The protein below binds the small molecule below.
Small molecule (SMILES): CC(=O)N[C@@H]1[C@@H](O)[C@H](O)[C@@H](CO)O[C@H]1O

Sequence of chain 1.A:
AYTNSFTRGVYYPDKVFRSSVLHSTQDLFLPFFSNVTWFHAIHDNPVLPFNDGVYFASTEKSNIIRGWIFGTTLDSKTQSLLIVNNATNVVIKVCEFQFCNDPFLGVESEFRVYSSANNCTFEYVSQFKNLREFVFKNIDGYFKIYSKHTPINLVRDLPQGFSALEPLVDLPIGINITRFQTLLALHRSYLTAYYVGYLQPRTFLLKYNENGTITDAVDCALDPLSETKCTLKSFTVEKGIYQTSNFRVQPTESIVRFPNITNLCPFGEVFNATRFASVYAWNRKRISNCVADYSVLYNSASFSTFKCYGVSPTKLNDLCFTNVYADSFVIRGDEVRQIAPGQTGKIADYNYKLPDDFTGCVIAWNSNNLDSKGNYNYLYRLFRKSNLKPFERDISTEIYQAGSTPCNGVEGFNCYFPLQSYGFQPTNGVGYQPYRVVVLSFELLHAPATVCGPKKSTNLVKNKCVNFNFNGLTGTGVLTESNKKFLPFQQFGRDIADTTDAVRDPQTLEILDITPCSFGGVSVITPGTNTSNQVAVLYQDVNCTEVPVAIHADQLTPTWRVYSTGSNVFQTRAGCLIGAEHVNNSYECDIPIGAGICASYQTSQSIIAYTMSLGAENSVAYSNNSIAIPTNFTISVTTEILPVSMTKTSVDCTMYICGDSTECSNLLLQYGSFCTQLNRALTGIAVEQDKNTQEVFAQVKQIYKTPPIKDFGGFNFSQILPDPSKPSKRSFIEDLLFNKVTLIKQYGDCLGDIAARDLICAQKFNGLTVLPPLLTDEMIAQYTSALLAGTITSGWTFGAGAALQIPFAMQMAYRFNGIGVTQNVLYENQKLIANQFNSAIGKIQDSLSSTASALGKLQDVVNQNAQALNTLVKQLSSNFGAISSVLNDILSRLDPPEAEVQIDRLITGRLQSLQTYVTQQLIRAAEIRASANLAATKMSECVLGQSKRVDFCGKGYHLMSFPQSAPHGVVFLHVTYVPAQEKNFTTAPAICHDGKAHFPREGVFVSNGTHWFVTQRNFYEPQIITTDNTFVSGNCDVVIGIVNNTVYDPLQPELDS

Binding-site contacts:
Ligand atom O6 contacts residue LYS782 of chain 1.A at 4.5 Å.
Ligand atom C7 contacts residue ASN696 of chain 1.C at 3.2 Å.
Ligand atom C1 contacts residue ASN696 of chain 1.C at 1.4 Å.
Ligand atom C7 contacts residue ILE1117 of chain 1.C at 4.3 Å (hydrophobic).
Ligand atom C3 contacts residue ASN696 of chain 1.C at 3.7 Å.
Ligand atom N2 contacts residue ASN696 of chain 1.C at 2.8 Å (h-bond).
Ligand atom C8 contacts residue GLY1118 of chain 1.C at 3.7 Å.
Ligand atom C5 contacts residue ASN696 of chain 1.C at 3.7 Å.
Ligand atom O5 contacts residue ASN696 of chain 1.C at 2.4 Å (h-bond).
Ligand atom O7 contacts residue ASN696 of chain 1.C at 3.3 Å (h-bond).
Ligand atom C8 contacts residue ILE1117 of chain 1.C at 3.9 Å (hydrophobic).
Ligand atom C4 contacts residue ASN696 of chain 1.C at 4.2 Å.
Ligand atom C8 contacts residue ASN696 of chain 1.C at 4.3 Å.
Ligand atom C2 contacts residue ASN696 of chain 1.C at 2.3 Å.
Ligand atom O7 contacts residue ILE1117 of chain 1.C at 4.1 Å.
Ligand atom O6 contacts residue ASN696 of chain 1.C at 4.5 Å.

Sequence of chain 1.C:
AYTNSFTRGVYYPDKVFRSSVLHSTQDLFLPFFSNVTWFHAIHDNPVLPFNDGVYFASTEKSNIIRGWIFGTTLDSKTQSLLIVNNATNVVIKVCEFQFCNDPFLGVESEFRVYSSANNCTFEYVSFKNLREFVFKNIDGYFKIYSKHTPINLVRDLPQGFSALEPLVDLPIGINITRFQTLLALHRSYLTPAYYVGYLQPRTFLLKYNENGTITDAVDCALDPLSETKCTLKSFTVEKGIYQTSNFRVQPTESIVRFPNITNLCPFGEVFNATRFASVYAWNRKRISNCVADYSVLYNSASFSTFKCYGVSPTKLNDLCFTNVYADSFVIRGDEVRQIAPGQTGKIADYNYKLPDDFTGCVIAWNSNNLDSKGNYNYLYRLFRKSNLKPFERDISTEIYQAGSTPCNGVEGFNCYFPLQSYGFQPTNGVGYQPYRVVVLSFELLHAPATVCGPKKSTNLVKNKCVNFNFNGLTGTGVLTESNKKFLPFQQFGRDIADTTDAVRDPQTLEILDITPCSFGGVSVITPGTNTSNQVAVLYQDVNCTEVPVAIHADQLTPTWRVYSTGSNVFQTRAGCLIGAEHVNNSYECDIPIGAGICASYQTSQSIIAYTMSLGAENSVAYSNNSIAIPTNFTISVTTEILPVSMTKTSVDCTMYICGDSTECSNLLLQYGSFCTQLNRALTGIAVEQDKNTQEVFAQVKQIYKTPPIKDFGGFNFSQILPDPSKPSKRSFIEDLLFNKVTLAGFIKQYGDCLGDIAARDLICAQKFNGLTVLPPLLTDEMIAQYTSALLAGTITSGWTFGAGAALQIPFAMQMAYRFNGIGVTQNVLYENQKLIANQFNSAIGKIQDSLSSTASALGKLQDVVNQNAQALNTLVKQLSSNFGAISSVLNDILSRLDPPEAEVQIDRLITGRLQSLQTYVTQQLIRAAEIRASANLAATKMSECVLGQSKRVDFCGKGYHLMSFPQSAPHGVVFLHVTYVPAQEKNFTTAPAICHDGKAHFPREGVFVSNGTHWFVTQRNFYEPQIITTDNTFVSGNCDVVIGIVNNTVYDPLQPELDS